Binding-site contacts:
Ligand atom C6 contacts residue GLU179 of chain 1.B at 3.4 Å.
Ligand atom O4 contacts residue ASP291 of chain 1.B at 2.8 Å (salt-bridge).
Ligand atom O4 contacts residue MG1 of chain 1.F at 2.2 Å.
Ligand atom O6 contacts residue GLU179 of chain 1.B at 3.8 Å.
Ligand atom C3 contacts residue ASP291 of chain 1.B at 3.5 Å.
Ligand atom O3 contacts residue MG1 of chain 1.F at 3.8 Å.
Ligand atom C2 contacts residue MG1 of chain 1.F at 3.3 Å.
Ligand atom C4 contacts residue ASP291 of chain 1.B at 3.8 Å.
Ligand atom O4 contacts residue GLU179 of chain 1.B at 2.5 Å (salt-bridge).
Ligand atom O4 contacts residue ASP243 of chain 1.B at 3.0 Å (salt-bridge).
Ligand atom O1 contacts residue PHE24 of chain 2.A at 3.7 Å.
Ligand atom O6 contacts residue VAL133 of chain 1.B at 3.5 Å.
Ligand atom C5 contacts residue GLU179 of chain 1.B at 3.9 Å.
Ligand atom O2 contacts residue GLU179 of chain 1.B at 2.7 Å (salt-bridge).
Ligand atom C4 contacts residue MG1 of chain 1.F at 3.3 Å.
Ligand atom C2 contacts residue ASP291 of chain 1.B at 3.8 Å.
Ligand atom O5 contacts residue TRP135 of chain 1.B at 3.8 Å.
Ligand atom O1 contacts residue TRP135 of chain 1.B at 3.5 Å.
Ligand atom O6 contacts residue MET86 of chain 1.B at 3.6 Å.
Ligand atom O2 contacts residue ASP291 of chain 1.B at 3.1 Å (salt-bridge).
Ligand atom C5 contacts residue HIS52 of chain 1.B at 3.3 Å.
Ligand atom O6 contacts residue THR88 of chain 1.B at 3.5 Å.
Ligand atom O5 contacts residue HIS52 of chain 1.B at 2.6 Å (h-bond).
Ligand atom O3 contacts residue ASP291 of chain 1.B at 2.8 Å (salt-bridge).
Ligand atom C3 contacts residue MG1 of chain 1.F at 3.6 Å.
Ligand atom C2 contacts residue GLU179 of chain 1.B at 3.5 Å.
Ligand atom O1 contacts residue HIS218 of chain 1.B at 3.3 Å (h-bond).
Ligand atom C4 contacts residue TRP135 of chain 1.B at 3.6 Å (hydrophobic).
Ligand atom C2 contacts residue TRP135 of chain 1.B at 3.7 Å (hydrophobic).
Ligand atom C1 contacts residue TRP135 of chain 1.B at 3.9 Å (hydrophobic).
Ligand atom O3 contacts residue TRP14 of chain 1.B at 3.2 Å (h-bond).
Ligand atom C1 contacts residue PHE24 of chain 2.A at 3.7 Å (hydrophobic).
Ligand atom O2 contacts residue GLU215 of chain 1.B at 2.8 Å (salt-bridge).
Ligand atom C6 contacts residue VAL133 of chain 1.B at 3.5 Å (hydrophobic).
Ligand atom C4 contacts residue GLU179 of chain 1.B at 3.1 Å.
Ligand atom O1 contacts residue LYS181 of chain 1.B at 3.1 Å (salt-bridge).
Ligand atom O2 contacts residue MG1 of chain 1.F at 2.2 Å.
Ligand atom C3 contacts residue TRP135 of chain 1.B at 3.9 Å (hydrophobic).
Ligand atom O2 contacts residue HIS218 of chain 1.B at 3.2 Å.
Ligand atom C6 contacts residue THR88 of chain 1.B at 3.6 Å.

The small molecule below binds the protein below.
Small molecule (SMILES): OC[C@@H](O)[C@@H](O)[C@H](O)[C@@H](O)CO

Sequence of chain 2.A:
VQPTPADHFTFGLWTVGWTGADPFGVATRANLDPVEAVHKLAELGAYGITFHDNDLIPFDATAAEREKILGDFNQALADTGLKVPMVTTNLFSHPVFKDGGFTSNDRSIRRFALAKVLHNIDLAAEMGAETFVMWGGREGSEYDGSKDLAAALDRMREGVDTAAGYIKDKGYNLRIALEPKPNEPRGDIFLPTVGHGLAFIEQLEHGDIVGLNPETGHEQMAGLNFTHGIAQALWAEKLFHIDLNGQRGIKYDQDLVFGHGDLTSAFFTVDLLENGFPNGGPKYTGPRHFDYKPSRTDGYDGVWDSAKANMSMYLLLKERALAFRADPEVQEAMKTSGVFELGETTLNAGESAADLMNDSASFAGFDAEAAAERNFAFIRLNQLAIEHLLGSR

Sequence of chain 1.B:
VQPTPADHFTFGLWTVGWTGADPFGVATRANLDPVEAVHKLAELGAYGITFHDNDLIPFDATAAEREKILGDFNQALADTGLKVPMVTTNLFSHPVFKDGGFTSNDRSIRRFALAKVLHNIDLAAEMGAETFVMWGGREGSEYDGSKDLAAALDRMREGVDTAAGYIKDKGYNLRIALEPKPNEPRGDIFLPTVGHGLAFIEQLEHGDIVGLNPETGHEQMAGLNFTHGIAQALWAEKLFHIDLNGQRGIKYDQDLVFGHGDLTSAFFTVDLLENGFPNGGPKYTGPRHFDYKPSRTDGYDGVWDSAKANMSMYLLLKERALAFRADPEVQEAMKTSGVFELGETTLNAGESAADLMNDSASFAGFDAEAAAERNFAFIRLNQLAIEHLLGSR